Sequence of chain 1.A:
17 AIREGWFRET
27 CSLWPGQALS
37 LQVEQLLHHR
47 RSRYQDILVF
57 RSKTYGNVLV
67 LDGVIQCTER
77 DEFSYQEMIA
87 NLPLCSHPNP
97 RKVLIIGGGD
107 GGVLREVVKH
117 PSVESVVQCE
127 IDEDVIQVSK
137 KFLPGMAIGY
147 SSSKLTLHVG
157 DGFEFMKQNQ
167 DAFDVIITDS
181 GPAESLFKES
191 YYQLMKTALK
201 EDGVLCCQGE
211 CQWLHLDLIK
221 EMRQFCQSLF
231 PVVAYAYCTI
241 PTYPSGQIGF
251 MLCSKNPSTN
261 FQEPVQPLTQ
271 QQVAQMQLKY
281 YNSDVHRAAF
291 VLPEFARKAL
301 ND

A small-molecule ligand and the protein it binds are described below.
Small molecule (SMILES): NCCCSC[C@H]1O[C@@H](n2cnc3c(N)ncnc32)[C@H](O)[C@@H]1O

Binding-site contacts:
Ligand atom CA contacts residue GLN72 of chain 1.A at 3.4 Å.
Ligand atom N7 contacts residue PRO182 of chain 1.A at 3.3 Å.
Ligand atom C2 contacts residue GLY156 of chain 1.A at 3.6 Å.
Ligand atom CG contacts residue SER176 of chain 1.A at 3.5 Å.
Ligand atom C5 contacts residue ILE127 of chain 1.A at 3.7 Å (hydrophobic).
Ligand atom C5' contacts residue SER176 of chain 1.A at 3.4 Å.
Ligand atom O4' contacts residue ASP175 of chain 1.A at 3.5 Å (salt-bridge).
Ligand atom CA contacts residue TYR243 of chain 1.A at 3.7 Å (hydrophobic).
Ligand atom C6 contacts residue ASP157 of chain 1.A at 3.5 Å.
Ligand atom CG contacts residue ASP175 of chain 1.A at 3.6 Å.
Ligand atom N contacts residue GLN82 of chain 1.A at 3.3 Å (h-bond).
Ligand atom O3' contacts residue GLU126 of chain 1.A at 2.6 Å (salt-bridge).
Ligand atom CA contacts residue ASP175 of chain 1.A at 3.5 Å.
Ligand atom N7 contacts residue ALA183 of chain 1.A at 3.2 Å (h-bond).
Ligand atom N1 contacts residue GLY158 of chain 1.A at 2.9 Å (h-bond).
Ligand atom CB contacts residue GLN72 of chain 1.A at 3.5 Å.
Ligand atom C4 contacts residue ILE127 of chain 1.A at 3.5 Å (hydrophobic).
Ligand atom C3' contacts residue GLU126 of chain 1.A at 3.6 Å.
Ligand atom N1 contacts residue ASP157 of chain 1.A at 3.5 Å (salt-bridge).
Ligand atom O3' contacts residue VAL131 of chain 1.A at 3.4 Å.
Ligand atom N6 contacts residue ASP157 of chain 1.A at 2.7 Å (salt-bridge).
Ligand atom O3' contacts residue GLY105 of chain 1.A at 3.4 Å (h-bond).
Ligand atom N3 contacts residue ILE127 of chain 1.A at 3.3 Å (h-bond).
Ligand atom SD contacts residue GLN72 of chain 1.A at 3.7 Å.
Ligand atom N3 contacts residue GLY103 of chain 1.A at 3.5 Å.
Ligand atom N6 contacts residue SER185 of chain 1.A at 3.3 Å (h-bond).
Ligand atom O2' contacts residue GLU126 of chain 1.A at 2.2 Å (salt-bridge).
Ligand atom N contacts residue ASP106 of chain 1.A at 2.8 Å (salt-bridge).
Ligand atom C2' contacts residue GLN51 of chain 1.A at 3.7 Å.
Ligand atom C1' contacts residue GLU126 of chain 1.A at 3.2 Å.
Ligand atom C2 contacts residue GLY158 of chain 1.A at 3.6 Å.
Ligand atom C2' contacts residue GLU126 of chain 1.A at 3.2 Å.
Ligand atom O2' contacts residue GLN51 of chain 1.A at 3.0 Å (h-bond).
Ligand atom O4' contacts residue GLY103 of chain 1.A at 3.5 Å.
Ligand atom C2 contacts residue ILE127 of chain 1.A at 3.5 Å (hydrophobic).
Ligand atom C2 contacts residue CYS125 of chain 1.A at 3.5 Å (hydrophobic).
Ligand atom CB contacts residue ASP175 of chain 1.A at 3.6 Å.
Ligand atom N contacts residue ASP175 of chain 1.A at 3.0 Å (salt-bridge).
Ligand atom N6 contacts residue PRO182 of chain 1.A at 3.0 Å (h-bond).
Ligand atom N6 contacts residue LEU186 of chain 1.A at 3.6 Å.